A small-molecule ligand and the protein it binds are described below.
Small molecule (SMILES): CCCOc1ccc2cc(S(=O)(=O)Nc3ccc(C(=O)O)cc3)ccc2c1

Sequence of chain 4.A:
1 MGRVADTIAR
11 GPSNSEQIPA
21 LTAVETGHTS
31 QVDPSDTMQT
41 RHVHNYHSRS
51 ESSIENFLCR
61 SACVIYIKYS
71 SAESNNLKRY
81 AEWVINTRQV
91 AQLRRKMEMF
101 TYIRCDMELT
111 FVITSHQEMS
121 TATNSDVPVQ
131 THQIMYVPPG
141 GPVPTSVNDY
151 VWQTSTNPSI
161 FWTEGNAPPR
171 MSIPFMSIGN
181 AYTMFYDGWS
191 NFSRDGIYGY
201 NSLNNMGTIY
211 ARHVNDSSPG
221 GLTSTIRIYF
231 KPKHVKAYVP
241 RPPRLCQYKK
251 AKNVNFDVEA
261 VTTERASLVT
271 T

Sequence of chain 4.C:
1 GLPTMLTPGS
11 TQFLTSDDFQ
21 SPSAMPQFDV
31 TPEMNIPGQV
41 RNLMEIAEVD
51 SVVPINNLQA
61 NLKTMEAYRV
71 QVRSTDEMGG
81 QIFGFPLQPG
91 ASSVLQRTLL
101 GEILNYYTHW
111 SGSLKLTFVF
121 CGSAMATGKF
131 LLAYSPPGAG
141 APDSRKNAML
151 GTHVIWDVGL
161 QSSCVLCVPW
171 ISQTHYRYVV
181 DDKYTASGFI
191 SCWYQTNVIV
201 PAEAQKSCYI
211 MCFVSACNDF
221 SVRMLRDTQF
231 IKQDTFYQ

Sequence of chain 16.A:
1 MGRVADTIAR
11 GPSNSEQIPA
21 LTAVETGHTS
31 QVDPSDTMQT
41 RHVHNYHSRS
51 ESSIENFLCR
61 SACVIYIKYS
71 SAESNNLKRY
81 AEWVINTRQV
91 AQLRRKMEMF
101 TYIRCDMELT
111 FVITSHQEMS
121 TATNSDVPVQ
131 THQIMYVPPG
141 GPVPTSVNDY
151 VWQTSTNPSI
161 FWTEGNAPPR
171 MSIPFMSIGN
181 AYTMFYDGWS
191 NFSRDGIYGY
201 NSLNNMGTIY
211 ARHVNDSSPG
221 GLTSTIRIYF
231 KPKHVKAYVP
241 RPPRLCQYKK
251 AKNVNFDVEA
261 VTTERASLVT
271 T

Binding-site contacts:
Ligand atom O5 contacts residue ARG212 of chain 16.A at 3.3 Å (salt-bridge).
Ligand atom C3 contacts residue ASP149 of chain 16.A at 3.5 Å.
Ligand atom C9 contacts residue ASP234 of chain 4.C at 3.6 Å.
Ligand atom O5 contacts residue ARG227 of chain 4.A at 3.5 Å (salt-bridge).
Ligand atom N1 contacts residue GLN233 of chain 4.C at 3.3 Å (h-bond).
Ligand atom C3 contacts residue ASN148 of chain 16.A at 3.5 Å.
Ligand atom N1 contacts residue GLN153 of chain 16.A at 2.7 Å (h-bond).
Ligand atom C16 contacts residue PHE236 of chain 4.C at 3.7 Å (hydrophobic).
Ligand atom O2 contacts residue PHE236 of chain 4.C at 3.4 Å (h-bond).
Ligand atom O5 contacts residue TRP152 of chain 16.A at 3.5 Å (h-bond).
Ligand atom C8 contacts residue ASP234 of chain 4.C at 3.3 Å.
Ligand atom C20 contacts residue ARG212 of chain 16.A at 3.4 Å.
Ligand atom S1 contacts residue GLN233 of chain 4.C at 3.7 Å.
Ligand atom C1 contacts residue GLN153 of chain 16.A at 3.4 Å.
Ligand atom C16 contacts residue THR235 of chain 4.C at 3.8 Å.
Ligand atom C7 contacts residue THR235 of chain 4.C at 3.8 Å.
Ligand atom C5 contacts residue GLN153 of chain 16.A at 3.2 Å.
Ligand atom O4 contacts residue ARG227 of chain 4.A at 3.3 Å (salt-bridge).
Ligand atom C9 contacts residue ASN148 of chain 16.A at 3.7 Å.
Ligand atom O4 contacts residue ARG212 of chain 16.A at 2.8 Å (salt-bridge).
Ligand atom C4 contacts residue ASN148 of chain 16.A at 3.3 Å.
Ligand atom O1 contacts residue ASP149 of chain 16.A at 3.6 Å.
Ligand atom C10 contacts residue ASP234 of chain 4.C at 3.8 Å.
Ligand atom C6 contacts residue GLN153 of chain 16.A at 3.2 Å.
Ligand atom O2 contacts residue GLN233 of chain 4.C at 3.0 Å.
Ligand atom C13 contacts residue TYR66 of chain 4.A at 3.4 Å (hydrophobic).
Ligand atom C10 contacts residue ASN148 of chain 16.A at 3.7 Å.
Ligand atom O1 contacts residue TYR150 of chain 16.A at 3.0 Å (h-bond).
Ligand atom C8 contacts residue ASN148 of chain 16.A at 3.3 Å.
Ligand atom C2 contacts residue TYR66 of chain 4.A at 3.8 Å (hydrophobic).
Ligand atom C20 contacts residue ARG227 of chain 4.A at 3.6 Å.
Ligand atom O1 contacts residue GLN233 of chain 4.C at 3.5 Å (h-bond).
Ligand atom O5 contacts residue TYR229 of chain 4.A at 3.8 Å.
Ligand atom C15 contacts residue TYR66 of chain 4.A at 3.4 Å (hydrophobic).
Ligand atom O2 contacts residue ASP234 of chain 4.C at 3.7 Å.
Ligand atom N1 contacts residue PHE236 of chain 4.C at 3.6 Å.
Ligand atom C4 contacts residue ASP149 of chain 16.A at 3.5 Å.
Ligand atom C6 contacts residue PHE236 of chain 4.C at 3.5 Å (hydrophobic).
Ligand atom C14 contacts residue TYR66 of chain 4.A at 3.4 Å (hydrophobic).
Ligand atom O2 contacts residue THR235 of chain 4.C at 3.0 Å.